Sequence of chain 1.B:
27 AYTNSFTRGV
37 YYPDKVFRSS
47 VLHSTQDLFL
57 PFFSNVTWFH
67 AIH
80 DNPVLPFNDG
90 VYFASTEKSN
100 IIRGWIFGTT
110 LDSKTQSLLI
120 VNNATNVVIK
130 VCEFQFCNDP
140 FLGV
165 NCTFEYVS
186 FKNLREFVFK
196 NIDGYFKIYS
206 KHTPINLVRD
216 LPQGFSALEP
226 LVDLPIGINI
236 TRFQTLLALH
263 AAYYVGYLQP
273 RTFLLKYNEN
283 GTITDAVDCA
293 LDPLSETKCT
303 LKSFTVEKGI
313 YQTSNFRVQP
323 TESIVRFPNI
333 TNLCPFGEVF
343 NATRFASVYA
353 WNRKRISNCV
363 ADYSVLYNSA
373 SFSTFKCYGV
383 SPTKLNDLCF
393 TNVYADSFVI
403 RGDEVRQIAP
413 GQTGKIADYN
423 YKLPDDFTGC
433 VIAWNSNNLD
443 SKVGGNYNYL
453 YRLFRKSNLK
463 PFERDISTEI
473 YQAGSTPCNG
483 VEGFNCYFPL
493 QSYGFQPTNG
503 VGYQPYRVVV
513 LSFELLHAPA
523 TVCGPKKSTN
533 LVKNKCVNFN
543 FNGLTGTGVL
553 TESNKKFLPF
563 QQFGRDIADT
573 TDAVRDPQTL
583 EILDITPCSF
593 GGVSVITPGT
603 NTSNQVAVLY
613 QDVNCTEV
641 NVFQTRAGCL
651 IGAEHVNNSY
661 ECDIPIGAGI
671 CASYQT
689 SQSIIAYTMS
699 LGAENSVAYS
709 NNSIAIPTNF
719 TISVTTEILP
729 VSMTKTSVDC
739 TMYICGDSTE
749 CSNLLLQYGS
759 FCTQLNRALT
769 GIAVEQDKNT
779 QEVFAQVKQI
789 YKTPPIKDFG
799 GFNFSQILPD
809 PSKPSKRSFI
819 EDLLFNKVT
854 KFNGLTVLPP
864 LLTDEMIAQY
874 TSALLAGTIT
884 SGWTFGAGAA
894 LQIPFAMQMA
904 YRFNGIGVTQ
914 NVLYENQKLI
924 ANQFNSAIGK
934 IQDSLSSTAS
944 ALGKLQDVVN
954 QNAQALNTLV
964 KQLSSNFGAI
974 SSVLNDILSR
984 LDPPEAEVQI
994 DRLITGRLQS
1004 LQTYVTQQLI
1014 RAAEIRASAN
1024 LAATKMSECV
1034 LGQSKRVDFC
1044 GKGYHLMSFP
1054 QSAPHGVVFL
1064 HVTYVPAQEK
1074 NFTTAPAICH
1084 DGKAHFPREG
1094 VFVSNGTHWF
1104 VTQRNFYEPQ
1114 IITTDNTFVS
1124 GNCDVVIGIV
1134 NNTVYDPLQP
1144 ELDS

The protein below binds the small molecule below.
Small molecule (SMILES): CC(=O)N[C@@H]1[C@@H](O)[C@H](O)[C@@H](CO)O[C@H]1O

Binding-site contacts:
Ligand atom C1 contacts residue GLN580 of chain 1.B at 3.6 Å.
Ligand atom C8 contacts residue ASN331 of chain 1.B at 3.6 Å.
Ligand atom C7 contacts residue ASN331 of chain 1.B at 3.4 Å.
Ligand atom O7 contacts residue THR333 of chain 1.B at 4.4 Å.
Ligand atom C2 contacts residue ASN331 of chain 1.B at 2.5 Å.
Ligand atom C5 contacts residue ASN331 of chain 1.B at 3.6 Å.
Ligand atom N2 contacts residue ASN331 of chain 1.B at 2.4 Å (h-bond).
Ligand atom O5 contacts residue ASN331 of chain 1.B at 2.3 Å (h-bond).
Ligand atom C3 contacts residue GLN580 of chain 1.B at 3.7 Å.
Ligand atom C5 contacts residue GLN580 of chain 1.B at 4.3 Å.
Ligand atom O7 contacts residue ASN331 of chain 1.B at 4.4 Å.
Ligand atom N2 contacts residue GLN580 of chain 1.B at 3.8 Å.
Ligand atom C8 contacts residue THR333 of chain 1.B at 3.4 Å.
Ligand atom O5 contacts residue GLN580 of chain 1.B at 4.4 Å.
Ligand atom C4 contacts residue ASN331 of chain 1.B at 4.2 Å.
Ligand atom C2 contacts residue GLN580 of chain 1.B at 3.9 Å.
Ligand atom C3 contacts residue ASN331 of chain 1.B at 3.8 Å.
Ligand atom C1 contacts residue ASN331 of chain 1.B at 1.4 Å.
Ligand atom C7 contacts residue THR333 of chain 1.B at 4.1 Å.